This protein binds this small molecule.
Small molecule (SMILES): Nc1ncnc2c1ncn2[C@@H]1O[C@H](CO[P](=O)(O)O[P](=O)(O)NP(=O)(O)O)[C@@H](O)[C@H]1O

Sequence of chain 1.A:
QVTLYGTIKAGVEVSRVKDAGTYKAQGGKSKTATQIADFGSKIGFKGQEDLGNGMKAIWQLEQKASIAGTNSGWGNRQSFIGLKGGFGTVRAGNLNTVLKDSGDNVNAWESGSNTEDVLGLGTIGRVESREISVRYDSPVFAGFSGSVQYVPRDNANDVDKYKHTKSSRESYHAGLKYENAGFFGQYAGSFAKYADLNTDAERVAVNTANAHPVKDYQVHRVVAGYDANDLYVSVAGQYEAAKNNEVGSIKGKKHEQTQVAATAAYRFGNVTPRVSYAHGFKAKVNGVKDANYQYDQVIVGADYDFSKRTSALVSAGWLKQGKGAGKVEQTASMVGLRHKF

Binding-site contacts:
Ligand atom O5' contacts residue LYS114 of chain 1.A at 3.8 Å.
Ligand atom O2B contacts residue ARG91 of chain 1.A at 2.7 Å (salt-bridge).
Ligand atom O2A contacts residue ASP118 of chain 1.A at 3.2 Å (salt-bridge).
Ligand atom PB contacts residue LYS56 of chain 1.A at 3.4 Å.
Ligand atom N9 contacts residue GLU130 of chain 1.A at 4.3 Å.
Ligand atom N3B contacts residue LYS56 of chain 1.A at 4.3 Å.
Ligand atom C8 contacts residue LYS114 of chain 1.A at 3.2 Å.
Ligand atom C4 contacts residue GLU130 of chain 1.A at 3.8 Å.
Ligand atom N7 contacts residue LYS114 of chain 1.A at 3.5 Å (salt-bridge).
Ligand atom N3 contacts residue GLU130 of chain 1.A at 2.9 Å (salt-bridge).
Ligand atom O2G contacts residue GLU76 of chain 1.A at 4.3 Å.
Ligand atom C1' contacts residue GLU130 of chain 1.A at 4.2 Å.
Ligand atom N6 contacts residue ARG144 of chain 1.A at 3.9 Å.
Ligand atom O4' contacts residue LYS114 of chain 1.A at 3.9 Å.
Ligand atom N1 contacts residue GLU130 of chain 1.A at 4.5 Å.
Ligand atom O2B contacts residue LYS56 of chain 1.A at 4.4 Å.
Ligand atom O1G contacts residue ASN110 of chain 1.A at 3.6 Å (h-bond).
Ligand atom O1B contacts residue ARG91 of chain 1.A at 3.5 Å (salt-bridge).
Ligand atom O2G contacts residue ASN110 of chain 1.A at 4.4 Å.
Ligand atom C5' contacts residue LYS114 of chain 1.A at 2.9 Å.
Ligand atom O3A contacts residue LYS56 of chain 1.A at 4.0 Å.
Ligand atom O3' contacts residue GLU124 of chain 1.A at 4.3 Å.
Ligand atom C5 contacts residue LYS114 of chain 1.A at 4.4 Å.
Ligand atom O3A contacts residue ARG91 of chain 1.A at 4.5 Å.
Ligand atom O2B contacts residue GLU76 of chain 1.A at 4.2 Å.
Ligand atom C4' contacts residue LYS114 of chain 1.A at 4.0 Å.
Ligand atom C8 contacts residue ARG144 of chain 1.A at 3.4 Å.
Ligand atom O2' contacts residue PHE53 of chain 1.A at 4.0 Å.
Ligand atom N7 contacts residue ARG144 of chain 1.A at 2.6 Å (salt-bridge).
Ligand atom O3G contacts residue ASP118 of chain 1.A at 4.2 Å.
Ligand atom O2' contacts residue GLU130 of chain 1.A at 4.4 Å.
Ligand atom N9 contacts residue LYS114 of chain 1.A at 3.9 Å.
Ligand atom O3' contacts residue LYS23 of chain 1.A at 3.5 Å (salt-bridge).
Ligand atom C5 contacts residue ARG144 of chain 1.A at 3.8 Å.
Ligand atom PB contacts residue ARG91 of chain 1.A at 3.6 Å.
Ligand atom O1B contacts residue LYS56 of chain 1.A at 1.9 Å (salt-bridge).
Ligand atom C6 contacts residue ARG144 of chain 1.A at 4.4 Å.
Ligand atom O5' contacts residue ARG91 of chain 1.A at 4.3 Å.
Ligand atom PG contacts residue ASN110 of chain 1.A at 4.4 Å.
Ligand atom C2 contacts residue GLU130 of chain 1.A at 3.3 Å.